A small-molecule ligand and the protein it binds are described below.
Small molecule (SMILES): CNc1nc(Cl)nc2c(Cc3cccc(Cl)c3)[nH]nc12

Sequence of chain 1.B:
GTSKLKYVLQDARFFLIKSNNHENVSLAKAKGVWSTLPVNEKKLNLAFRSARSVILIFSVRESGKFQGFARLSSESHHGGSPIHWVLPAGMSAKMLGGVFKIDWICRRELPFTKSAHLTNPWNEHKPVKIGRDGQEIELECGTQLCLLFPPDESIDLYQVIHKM

Binding-site contacts:
Ligand atom C17 contacts residue SO41 of chain 1.H at 2.9 Å.
Ligand atom CL06 contacts residue ASN21 of chain 1.B at 3.2 Å.
Ligand atom N02 contacts residue TRP34 of chain 1.B at 3.5 Å.
Ligand atom N07 contacts residue MET91 of chain 1.B at 3.9 Å.
Ligand atom CL06 contacts residue ASN20 of chain 1.B at 3.5 Å.
Ligand atom N02 contacts residue LEU96 of chain 1.B at 3.6 Å.
Ligand atom N19 contacts residue SER35 of chain 1.B at 3.8 Å.
Ligand atom CL06 contacts residue SER19 of chain 1.B at 3.6 Å.
Ligand atom N07 contacts residue ASN20 of chain 1.B at 3.0 Å (h-bond).
Ligand atom CL06 contacts residue ASN24 of chain 1.B at 3.1 Å.
Ligand atom N07 contacts residue SER19 of chain 1.B at 3.7 Å.
Ligand atom C11 contacts residue ASN20 of chain 1.B at 3.8 Å.
Ligand atom C16 contacts residue LEU37 of chain 1.B at 3.5 Å (hydrophobic).
Ligand atom C05 contacts residue ASN20 of chain 1.B at 3.6 Å.
Ligand atom C10 contacts residue ARG61 of chain 1.B at 3.6 Å.
Ligand atom C09 contacts residue ASP133 of chain 1.B at 3.5 Å.
Ligand atom CL06 contacts residue PRO88 of chain 1.B at 3.8 Å.
Ligand atom C01 contacts residue TRP34 of chain 1.B at 3.8 Å (hydrophobic).
Ligand atom C01 contacts residue TRP85 of chain 1.B at 3.4 Å (hydrophobic).
Ligand atom C16 contacts residue SO41 of chain 1.H at 3.2 Å.
Ligand atom C08 contacts residue LYS18 of chain 1.B at 3.6 Å.
Ligand atom N04 contacts residue ASN24 of chain 1.B at 3.1 Å (h-bond).
Ligand atom C12 contacts residue MET91 of chain 1.B at 3.7 Å (hydrophobic).
Ligand atom CL14 contacts residue MET91 of chain 1.B at 3.8 Å.
Ligand atom N18 contacts residue ASP133 of chain 1.B at 2.7 Å (salt-bridge).
Ligand atom C10 contacts residue ASP133 of chain 1.B at 3.6 Å.
Ligand atom C03 contacts residue SER35 of chain 1.B at 3.8 Å.
Ligand atom C10 contacts residue LYS18 of chain 1.B at 3.2 Å.
Ligand atom N18 contacts residue LEU37 of chain 1.B at 3.9 Å.
Ligand atom C12 contacts residue ASN20 of chain 1.B at 3.8 Å.
Ligand atom N02 contacts residue SER35 of chain 1.B at 2.7 Å (h-bond).
Ligand atom C08 contacts residue MET91 of chain 1.B at 3.9 Å (hydrophobic).
Ligand atom N19 contacts residue ASP133 of chain 1.B at 3.7 Å.
Ligand atom C09 contacts residue LYS18 of chain 1.B at 3.1 Å.
Ligand atom C03 contacts residue TRP34 of chain 1.B at 3.7 Å (hydrophobic).
Ligand atom C10 contacts residue ASN20 of chain 1.B at 3.5 Å.
Ligand atom N18 contacts residue LYS18 of chain 1.B at 3.5 Å (salt-bridge).
Ligand atom C05 contacts residue SER19 of chain 1.B at 3.6 Å.
Ligand atom C05 contacts residue ASN24 of chain 1.B at 3.6 Å.
Ligand atom C01 contacts residue SER35 of chain 1.B at 3.3 Å.